Sequence of chain 1.A:
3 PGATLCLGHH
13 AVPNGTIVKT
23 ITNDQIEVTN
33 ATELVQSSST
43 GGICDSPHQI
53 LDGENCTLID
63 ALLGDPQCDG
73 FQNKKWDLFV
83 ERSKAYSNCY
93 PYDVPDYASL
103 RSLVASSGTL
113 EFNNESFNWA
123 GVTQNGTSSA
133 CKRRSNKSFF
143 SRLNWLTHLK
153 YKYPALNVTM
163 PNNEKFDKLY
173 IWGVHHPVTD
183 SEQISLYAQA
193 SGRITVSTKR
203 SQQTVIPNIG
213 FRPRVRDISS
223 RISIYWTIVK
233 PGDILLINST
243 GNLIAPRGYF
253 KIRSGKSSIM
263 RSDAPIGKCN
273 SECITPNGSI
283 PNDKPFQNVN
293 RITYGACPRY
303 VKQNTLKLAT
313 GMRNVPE

Binding-site contacts:
Ligand atom O5 contacts residue ASN159 of chain 1.A at 3.8 Å.
Ligand atom C6 contacts residue PHE213 of chain 3.A at 4.3 Å (hydrophobic).
Ligand atom C2 contacts residue ASN240 of chain 1.A at 2.5 Å.
Ligand atom O5 contacts residue ALA157 of chain 1.A at 4.0 Å.
Ligand atom C1 contacts residue GLY212 of chain 3.A at 4.4 Å.
Ligand atom C7 contacts residue SER241 of chain 1.A at 3.9 Å.
Ligand atom C7 contacts residue THR181 of chain 3.A at 4.3 Å.
Ligand atom C5 contacts residue ASN240 of chain 1.A at 3.8 Å.
Ligand atom O3 contacts residue THR242 of chain 1.A at 3.5 Å.
Ligand atom C7 contacts residue THR242 of chain 1.A at 3.9 Å.
Ligand atom C8 contacts residue ASN240 of chain 1.A at 3.9 Å.
Ligand atom C6 contacts residue NAG1 of chain 1.C at 3.8 Å.
Ligand atom O5 contacts residue ASN240 of chain 1.A at 2.4 Å (h-bond).
Ligand atom O5 contacts residue PHE213 of chain 3.A at 4.0 Å.
Ligand atom C1 contacts residue ASN240 of chain 1.A at 1.5 Å.
Ligand atom C1 contacts residue PHE213 of chain 3.A at 4.1 Å (hydrophobic).
Ligand atom C6 contacts residue ASN159 of chain 1.A at 4.0 Å.
Ligand atom C5 contacts residue PHE213 of chain 3.A at 4.1 Å (hydrophobic).
Ligand atom O6 contacts residue ALA157 of chain 1.A at 3.5 Å.
Ligand atom C8 contacts residue ARG195 of chain 1.A at 3.4 Å.
Ligand atom C5 contacts residue ALA157 of chain 1.A at 4.2 Å (hydrophobic).
Ligand atom O7 contacts residue THR242 of chain 1.A at 3.2 Å (h-bond).
Ligand atom O6 contacts residue ASN159 of chain 1.A at 4.2 Å.
Ligand atom C8 contacts residue NAG1 of chain 1.C at 3.6 Å.
Ligand atom O7 contacts residue SER241 of chain 1.A at 3.0 Å.
Ligand atom C6 contacts residue ALA157 of chain 1.A at 4.3 Å (hydrophobic).
Ligand atom C8 contacts residue ILE211 of chain 3.A at 4.0 Å (hydrophobic).
Ligand atom C7 contacts residue ASN240 of chain 1.A at 3.3 Å.
Ligand atom O7 contacts residue ARG195 of chain 1.A at 4.1 Å.
Ligand atom O5 contacts residue LEU158 of chain 1.A at 4.0 Å.
Ligand atom C3 contacts residue ALA157 of chain 1.A at 4.2 Å (hydrophobic).
Ligand atom N2 contacts residue ASN240 of chain 1.A at 2.6 Å (h-bond).
Ligand atom C1 contacts residue ALA157 of chain 1.A at 4.3 Å (hydrophobic).
Ligand atom C4 contacts residue ALA157 of chain 1.A at 3.7 Å (hydrophobic).
Ligand atom C3 contacts residue ASN240 of chain 1.A at 3.8 Å.
Ligand atom O7 contacts residue ASN240 of chain 1.A at 3.4 Å.
Ligand atom O7 contacts residue THR181 of chain 3.A at 3.6 Å.
Ligand atom O3 contacts residue ALA157 of chain 1.A at 3.8 Å.
Ligand atom C8 contacts residue THR181 of chain 3.A at 4.2 Å.
Ligand atom N2 contacts residue ILE211 of chain 3.A at 4.3 Å.

This small molecule binds to this protein.
Small molecule (SMILES): CC(=O)N[C@H]1[C@H](O[C@H]2[C@H](O)[C@@H](NC(C)=O)CO[C@@H]2CO)O[C@H](CO)[C@@H](O)[C@@H]1O

Sequence of chain 3.A:
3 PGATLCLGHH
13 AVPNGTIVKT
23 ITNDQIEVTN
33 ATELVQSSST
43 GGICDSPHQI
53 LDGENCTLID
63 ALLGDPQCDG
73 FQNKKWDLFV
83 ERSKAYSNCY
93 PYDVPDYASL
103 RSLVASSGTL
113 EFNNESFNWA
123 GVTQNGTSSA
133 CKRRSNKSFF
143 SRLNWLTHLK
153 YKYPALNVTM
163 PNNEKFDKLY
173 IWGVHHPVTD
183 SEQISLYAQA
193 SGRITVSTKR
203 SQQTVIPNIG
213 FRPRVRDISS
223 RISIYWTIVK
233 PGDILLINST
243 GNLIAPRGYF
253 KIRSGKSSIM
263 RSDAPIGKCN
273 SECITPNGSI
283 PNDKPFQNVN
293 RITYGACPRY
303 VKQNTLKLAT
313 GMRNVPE